The protein below binds the small molecule below.
Small molecule (SMILES): COc1cc(C(=O)c2cc(O)cc(F)c2)cc([N+](=O)[O-])c1O

Sequence of chain 1.B:
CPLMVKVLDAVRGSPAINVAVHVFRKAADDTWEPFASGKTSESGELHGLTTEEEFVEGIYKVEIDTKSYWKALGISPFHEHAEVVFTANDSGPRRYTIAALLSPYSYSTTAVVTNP

Sequence of chain 2.B:
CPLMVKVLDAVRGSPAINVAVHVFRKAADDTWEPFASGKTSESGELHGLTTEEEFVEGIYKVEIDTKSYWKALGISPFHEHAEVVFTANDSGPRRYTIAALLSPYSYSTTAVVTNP

Binding-site contacts:
Ligand atom C03 contacts residue THR119 of chain 1.B at 3.5 Å.
Ligand atom F05 contacts residue ALA108 of chain 1.B at 2.8 Å.
Ligand atom C16 contacts residue ZP21 of chain 2.D at 0.2 Å.
Ligand atom C02 contacts residue LEU110 of chain 2.B at 3.5 Å (hydrophobic).
Ligand atom O14 contacts residue ZP21 of chain 2.D at 0.6 Å (h-bond).
Ligand atom C11 contacts residue ZP21 of chain 2.D at 0.6 Å.
Ligand atom C13 contacts residue ZP21 of chain 2.D at 0.6 Å.
Ligand atom C08 contacts residue ZP21 of chain 2.D at 0.7 Å.
Ligand atom C03 contacts residue ZP21 of chain 2.D at 1.7 Å.
Ligand atom O17 contacts residue LYS15 of chain 2.B at 3.5 Å.
Ligand atom O22 contacts residue VAL121 of chain 1.B at 3.5 Å.
Ligand atom C19 contacts residue ZP21 of chain 2.D at 0.6 Å.
Ligand atom F05 contacts residue LEU110 of chain 1.B at 3.3 Å.
Ligand atom O10 contacts residue ZP21 of chain 2.D at 1.5 Å.
Ligand atom C18 contacts residue ZP21 of chain 2.D at 0.6 Å.
Ligand atom O17 contacts residue LYS15 of chain 1.B at 3.4 Å.
Ligand atom F05 contacts residue ALA109 of chain 1.B at 3.2 Å.
Ligand atom C09 contacts residue ZP21 of chain 2.D at 1.5 Å.
Ligand atom O01 contacts residue SER117 of chain 2.B at 3.5 Å.
Ligand atom C12 contacts residue ZP21 of chain 2.D at 1.0 Å.
Ligand atom O01 contacts residue LEU110 of chain 2.B at 3.2 Å.
Ligand atom O21 contacts residue LYS15 of chain 2.B at 3.5 Å (salt-bridge).
Ligand atom F05 contacts residue ZP21 of chain 2.D at 2.6 Å.
Ligand atom C15 contacts residue LYS15 of chain 1.B at 3.3 Å.
Ligand atom N20 contacts residue ZP21 of chain 2.D at 1.0 Å (h-bond).
Ligand atom C06 contacts residue ZP21 of chain 2.D at 1.5 Å.
Ligand atom C02 contacts residue ZP21 of chain 2.D at 1.1 Å.
Ligand atom O22 contacts residue ALA108 of chain 1.B at 3.4 Å.
Ligand atom O17 contacts residue ZP21 of chain 2.D at 0.7 Å (h-bond).
Ligand atom C12 contacts residue ALA108 of chain 2.B at 3.5 Å (hydrophobic).
Ligand atom O22 contacts residue ZP21 of chain 2.D at 1.9 Å.
Ligand atom F05 contacts residue SER117 of chain 1.B at 2.9 Å.
Ligand atom O01 contacts residue ZP21 of chain 2.D at 1.1 Å (h-bond).
Ligand atom C15 contacts residue ZP21 of chain 2.D at 1.2 Å.
Ligand atom C04 contacts residue SER117 of chain 1.B at 3.5 Å.
Ligand atom C04 contacts residue ZP21 of chain 2.D at 2.0 Å.
Ligand atom C07 contacts residue ZP21 of chain 2.D at 0.6 Å.
Ligand atom O10 contacts residue ALA108 of chain 2.B at 3.2 Å.
Ligand atom C03 contacts residue SER117 of chain 1.B at 3.5 Å.
Ligand atom O21 contacts residue ZP21 of chain 2.D at 0.6 Å (h-bond).